Binding-site contacts:
Ligand atom O3 contacts residue ASN83 of chain 1.B at 3.0 Å (h-bond).
Ligand atom O6 contacts residue GLU221 of chain 1.B at 3.2 Å (salt-bridge).
Ligand atom O2 contacts residue SER137 of chain 1.B at 2.8 Å (h-bond).
Ligand atom C8 contacts residue LEU107 of chain 1.B at 3.6 Å (hydrophobic).
Ligand atom C2 contacts residue ASP136 of chain 1.B at 3.5 Å.
Ligand atom O5 contacts residue GLY220 of chain 1.B at 3.5 Å.
Ligand atom C6 contacts residue ASN83 of chain 1.B at 3.2 Å.
Ligand atom O2 contacts residue GLY105 of chain 1.B at 3.3 Å.
Ligand atom C6 contacts residue PHE132 of chain 1.B at 3.5 Å (hydrophobic).
Ligand atom O6 contacts residue ASP86 of chain 1.B at 2.8 Å (salt-bridge).
Ligand atom O4 contacts residue PHE132 of chain 1.B at 3.1 Å.
Ligand atom O3 contacts residue PHE132 of chain 1.B at 3.6 Å.
Ligand atom O3 contacts residue GLN222 of chain 1.B at 3.5 Å (h-bond).
Ligand atom O6 contacts residue GLU221 of chain 1.B at 3.1 Å (salt-bridge).
Ligand atom O6 contacts residue ASP136 of chain 1.B at 2.8 Å (salt-bridge).
Ligand atom C6 contacts residue SER45 of chain 1.B at 3.1 Å.
Ligand atom C2 contacts residue ASN83 of chain 1.B at 3.5 Å.
Ligand atom C4 contacts residue ASP86 of chain 1.B at 3.5 Å.
Ligand atom C6 contacts residue GLN222 of chain 1.B at 3.6 Å.
Ligand atom O6 contacts residue GLY220 of chain 1.B at 3.1 Å (h-bond).
Ligand atom O4 contacts residue GLU221 of chain 1.B at 3.5 Å.
Ligand atom O2 contacts residue GLY220 of chain 1.B at 3.5 Å.
Ligand atom N2 contacts residue GLY104 of chain 1.B at 3.5 Å (h-bond).
Ligand atom C1 contacts residue GLU221 of chain 1.B at 3.6 Å.
Ligand atom O2 contacts residue ASP136 of chain 1.B at 2.6 Å (salt-bridge).
Ligand atom O4 contacts residue GLY106 of chain 1.B at 3.5 Å (h-bond).
Ligand atom O4 contacts residue ASN138 of chain 1.B at 3.0 Å (h-bond).
Ligand atom O4 contacts residue GLN222 of chain 1.B at 2.5 Å (h-bond).
Ligand atom C6 contacts residue ASP136 of chain 1.B at 3.3 Å.
Ligand atom C4 contacts residue GLY106 of chain 1.B at 3.6 Å.
Ligand atom O5 contacts residue ASN83 of chain 1.B at 2.9 Å (h-bond).
Ligand atom O6 contacts residue ASN83 of chain 1.B at 2.8 Å (h-bond).
Ligand atom O2 contacts residue ASN83 of chain 1.B at 3.6 Å.
Ligand atom O2 contacts residue ALA134 of chain 1.B at 3.5 Å.
Ligand atom C6 contacts residue GLU221 of chain 1.B at 3.0 Å.
Ligand atom O6 contacts residue GLN222 of chain 1.B at 3.0 Å (h-bond).
Ligand atom C4 contacts residue GLN222 of chain 1.B at 3.5 Å.
Ligand atom O4 contacts residue ASP86 of chain 1.B at 2.8 Å (salt-bridge).
Ligand atom O3 contacts residue GLY106 of chain 1.B at 2.8 Å (h-bond).
Ligand atom O5 contacts residue GLU221 of chain 1.B at 3.0 Å (salt-bridge).

Sequence of chain 1.B:
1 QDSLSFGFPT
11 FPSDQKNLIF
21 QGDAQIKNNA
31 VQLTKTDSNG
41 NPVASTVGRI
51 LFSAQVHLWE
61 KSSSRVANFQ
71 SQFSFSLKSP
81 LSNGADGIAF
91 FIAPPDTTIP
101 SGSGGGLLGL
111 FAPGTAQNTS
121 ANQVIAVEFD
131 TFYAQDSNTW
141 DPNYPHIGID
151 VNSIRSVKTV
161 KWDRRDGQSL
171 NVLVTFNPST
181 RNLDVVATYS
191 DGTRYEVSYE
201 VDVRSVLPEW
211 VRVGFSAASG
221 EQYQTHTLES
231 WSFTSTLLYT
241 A

A protein and the small-molecule ligand that binds it are described below.
Small molecule (SMILES): CC(=O)N[C@@H]1[C@@H](O)[C@H](O[C@@H]2O[C@H](CO[C@H]3O[C@H](CO)[C@@H](O)[C@H](O)[C@@H]3O[C@@H]3O[C@H](CO)[C@@H](O)[C@H](O)[C@H]3NC(C)=O)[C@@H](O)[C@H](O[C@H]3O[C@H](CO)[C@@H](O)[C@H](O)[C@@H]3O[C@@H]3O[C@H](CO)[C@@H](O[C@@H]4O[C@H](CO)[C@H](O)[C@H](O)[C@H]4O)[C@H](O)[C@H]3NC(C)=O)[C@@H]2O)[C@@H](CO)O[C@@H]1O